This protein binds this small molecule.
Small molecule (SMILES): COc1ccc(Cl)cc1CC(=O)Nc1cncc2ccccc12

Binding-site contacts:
Ligand atom C13 contacts residue HIS163 of chain 1.A at 3.1 Å.
Ligand atom C1 contacts residue MET49 of chain 1.A at 3.7 Å (hydrophobic).
Ligand atom C17 contacts residue LEU141 of chain 1.A at 3.5 Å (hydrophobic).
Ligand atom CL23 contacts residue HIS41 of chain 1.A at 3.7 Å.
Ligand atom C22 contacts residue GLN189 of chain 1.A at 3.4 Å.
Ligand atom N6 contacts residue CYS145 of chain 1.A at 3.2 Å (h-bond).
Ligand atom C10 contacts residue LEU141 of chain 1.A at 3.5 Å (hydrophobic).
Ligand atom C13 contacts residue GLU166 of chain 1.A at 3.7 Å.
Ligand atom C5 contacts residue MET49 of chain 1.A at 3.7 Å (hydrophobic).
Ligand atom C10 contacts residue PHE140 of chain 1.A at 3.8 Å (hydrophobic).
Ligand atom O18 contacts residue GLU166 of chain 1.A at 2.9 Å (salt-bridge).
Ligand atom N12 contacts residue SER144 of chain 1.A at 3.7 Å.
Ligand atom C16 contacts residue ASN142 of chain 1.A at 3.7 Å.
Ligand atom C17 contacts residue GLU166 of chain 1.A at 3.5 Å.
Ligand atom C7 contacts residue MET165 of chain 1.A at 3.8 Å (hydrophobic).
Ligand atom C4 contacts residue HIS164 of chain 1.A at 3.3 Å.
Ligand atom C13 contacts residue CYS145 of chain 1.A at 3.8 Å (hydrophobic).
Ligand atom C11 contacts residue PHE140 of chain 1.A at 3.2 Å (hydrophobic).
Ligand atom N12 contacts residue HIS163 of chain 1.A at 3.0 Å (h-bond).
Ligand atom C11 contacts residue GLU166 of chain 1.A at 3.5 Å.
Ligand atom C7 contacts residue MET49 of chain 1.A at 3.8 Å (hydrophobic).
Ligand atom C11 contacts residue LEU141 of chain 1.A at 3.7 Å (hydrophobic).
Ligand atom C20 contacts residue MET49 of chain 1.A at 3.7 Å (hydrophobic).
Ligand atom CL23 contacts residue ASP187 of chain 1.A at 3.1 Å.
Ligand atom C7 contacts residue ARG188 of chain 1.A at 3.8 Å.
Ligand atom C4 contacts residue HIS41 of chain 1.A at 3.6 Å.
Ligand atom N12 contacts residue GLU166 of chain 1.A at 3.5 Å.
Ligand atom C8 contacts residue CYS145 of chain 1.A at 3.8 Å (hydrophobic).
Ligand atom C17 contacts residue PHE140 of chain 1.A at 3.6 Å (hydrophobic).
Ligand atom C14 contacts residue ASN142 of chain 1.A at 3.8 Å.
Ligand atom C5 contacts residue MET165 of chain 1.A at 3.7 Å (hydrophobic).
Ligand atom O18 contacts residue MET165 of chain 1.A at 3.4 Å.
Ligand atom O18 contacts residue HIS164 of chain 1.A at 3.8 Å.
Ligand atom C3 contacts residue CYS145 of chain 1.A at 3.8 Å (hydrophobic).
Ligand atom C3 contacts residue HIS164 of chain 1.A at 3.7 Å.
Ligand atom C17 contacts residue ASN142 of chain 1.A at 3.7 Å.
Ligand atom C4 contacts residue MET49 of chain 1.A at 3.6 Å (hydrophobic).
Ligand atom C19 contacts residue MET49 of chain 1.A at 3.8 Å (hydrophobic).
Ligand atom N12 contacts residue PHE140 of chain 1.A at 3.4 Å.
Ligand atom C10 contacts residue GLU166 of chain 1.A at 3.8 Å.

Sequence of chain 1.A:
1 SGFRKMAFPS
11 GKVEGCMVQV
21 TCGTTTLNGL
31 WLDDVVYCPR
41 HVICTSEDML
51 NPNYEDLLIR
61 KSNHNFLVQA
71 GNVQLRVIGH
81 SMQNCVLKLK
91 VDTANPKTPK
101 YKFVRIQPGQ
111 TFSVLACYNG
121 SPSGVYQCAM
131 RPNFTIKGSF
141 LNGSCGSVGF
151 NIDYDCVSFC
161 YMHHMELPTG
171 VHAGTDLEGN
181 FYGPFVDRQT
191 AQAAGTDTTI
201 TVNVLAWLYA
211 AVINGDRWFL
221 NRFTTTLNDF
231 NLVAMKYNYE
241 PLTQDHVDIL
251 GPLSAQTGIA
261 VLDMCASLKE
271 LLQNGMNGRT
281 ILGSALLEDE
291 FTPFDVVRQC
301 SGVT

Sequence of chain 2.A:
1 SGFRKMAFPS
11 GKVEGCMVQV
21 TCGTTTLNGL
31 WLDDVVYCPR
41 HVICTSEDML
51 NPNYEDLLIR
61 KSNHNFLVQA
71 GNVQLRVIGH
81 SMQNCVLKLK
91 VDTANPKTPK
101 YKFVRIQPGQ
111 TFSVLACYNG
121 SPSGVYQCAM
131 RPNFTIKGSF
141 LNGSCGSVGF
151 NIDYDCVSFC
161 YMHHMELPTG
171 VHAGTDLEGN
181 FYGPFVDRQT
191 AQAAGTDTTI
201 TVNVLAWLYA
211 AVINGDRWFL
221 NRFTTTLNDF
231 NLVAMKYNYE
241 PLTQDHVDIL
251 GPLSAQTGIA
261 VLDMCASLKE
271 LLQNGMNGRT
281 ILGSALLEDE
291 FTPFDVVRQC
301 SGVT